Sequence of chain 1.B:
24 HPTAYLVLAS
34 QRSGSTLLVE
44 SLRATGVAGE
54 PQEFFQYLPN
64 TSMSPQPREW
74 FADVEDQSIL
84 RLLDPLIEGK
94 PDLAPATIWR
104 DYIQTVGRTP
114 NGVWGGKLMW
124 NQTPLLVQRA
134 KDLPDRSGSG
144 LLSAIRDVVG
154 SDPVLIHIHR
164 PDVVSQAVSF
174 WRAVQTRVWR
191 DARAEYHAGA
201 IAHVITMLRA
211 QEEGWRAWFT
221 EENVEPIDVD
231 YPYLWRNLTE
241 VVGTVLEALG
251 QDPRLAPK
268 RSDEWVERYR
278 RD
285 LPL

Sequence of chain 1.A:
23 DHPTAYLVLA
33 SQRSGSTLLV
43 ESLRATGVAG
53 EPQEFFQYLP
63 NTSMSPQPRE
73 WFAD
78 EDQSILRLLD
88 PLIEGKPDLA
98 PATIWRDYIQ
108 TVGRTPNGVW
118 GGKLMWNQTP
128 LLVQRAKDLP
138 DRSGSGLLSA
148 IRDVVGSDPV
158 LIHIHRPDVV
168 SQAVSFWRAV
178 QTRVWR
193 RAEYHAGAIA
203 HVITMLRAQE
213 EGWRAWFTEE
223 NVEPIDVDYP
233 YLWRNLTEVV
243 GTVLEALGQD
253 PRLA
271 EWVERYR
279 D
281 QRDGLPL

Binding-site contacts:
Ligand atom O3 contacts residue GLU56 of chain 1.A at 2.9 Å (salt-bridge).
Ligand atom O6 contacts residue TRP182 of chain 1.A at 3.7 Å.
Ligand atom C3 contacts residue GLU56 of chain 1.A at 3.1 Å.
Ligand atom O5 contacts residue PRO113 of chain 1.B at 4.0 Å.
Ligand atom C1 contacts residue PRO113 of chain 1.B at 3.8 Å (hydrophobic).
Ligand atom C5 contacts residue SER67 of chain 1.A at 3.9 Å.
Ligand atom C3 contacts residue GLN34 of chain 1.A at 4.0 Å.
Ligand atom O3 contacts residue GLN59 of chain 1.A at 2.9 Å (h-bond).
Ligand atom C5 contacts residue GLU53 of chain 1.B at 3.9 Å.
Ligand atom O6 contacts residue ARG183 of chain 1.A at 3.5 Å.
Ligand atom C2 contacts residue GLU56 of chain 1.A at 3.3 Å.
Ligand atom O6 contacts residue GLY49 of chain 1.B at 4.0 Å.
Ligand atom O4 contacts residue GLN59 of chain 1.A at 2.6 Å (h-bond).
Ligand atom C1 contacts residue TRP182 of chain 1.A at 3.7 Å (hydrophobic).
Ligand atom O1 contacts residue TRP182 of chain 1.A at 4.0 Å.
Ligand atom O3 contacts residue GLU53 of chain 1.B at 3.6 Å.
Ligand atom O2 contacts residue SER67 of chain 1.A at 4.1 Å.
Ligand atom C6 contacts residue TRP182 of chain 1.A at 3.5 Å (hydrophobic).
Ligand atom C6 contacts residue GLU53 of chain 1.B at 3.5 Å.
Ligand atom O3 contacts residue GLN125 of chain 1.A at 3.5 Å (h-bond).
Ligand atom C3 contacts residue GLU53 of chain 1.B at 3.9 Å.
Ligand atom O4 contacts residue SER67 of chain 1.A at 3.2 Å.
Ligand atom C2 contacts residue GLN59 of chain 1.A at 3.8 Å.
Ligand atom O5 contacts residue TRP182 of chain 1.A at 3.6 Å.
Ligand atom C4 contacts residue GLN59 of chain 1.A at 3.3 Å.
Ligand atom C2 contacts residue GLN34 of chain 1.A at 3.9 Å.
Ligand atom C4 contacts residue GLU53 of chain 1.B at 3.0 Å.
Ligand atom O2 contacts residue GLN59 of chain 1.A at 2.6 Å (h-bond).
Ligand atom C5 contacts residue GLN59 of chain 1.A at 3.8 Å.
Ligand atom O4 contacts residue GLU53 of chain 1.B at 3.2 Å (salt-bridge).
Ligand atom C2 contacts residue PRO113 of chain 1.B at 3.9 Å (hydrophobic).
Ligand atom O4 contacts residue PRO68 of chain 1.A at 3.1 Å.
Ligand atom C6 contacts residue PRO68 of chain 1.A at 3.7 Å (hydrophobic).
Ligand atom O4 contacts residue GLU56 of chain 1.A at 3.5 Å (salt-bridge).
Ligand atom O6 contacts residue PRO68 of chain 1.A at 3.0 Å (h-bond).
Ligand atom O6 contacts residue TRP73 of chain 1.A at 3.1 Å (h-bond).
Ligand atom O2 contacts residue GLU56 of chain 1.A at 2.5 Å (salt-bridge).
Ligand atom O2 contacts residue PRO113 of chain 1.B at 4.0 Å.
Ligand atom C3 contacts residue GLN59 of chain 1.A at 3.4 Å.
Ligand atom O3 contacts residue GLN34 of chain 1.A at 2.8 Å (h-bond).

A protein and the small-molecule ligand that binds it are described below.
Small molecule (SMILES): OC[C@H]1O[C@H](O[C@H]2O[C@H](CO)[C@@H](O)[C@H](O)[C@H]2O)[C@H](O)[C@@H](O)[C@@H]1O